The protein below binds the small molecule below.
Small molecule (SMILES): C[C@@H](N)C(=O)O

Sequence of chain 1.A:
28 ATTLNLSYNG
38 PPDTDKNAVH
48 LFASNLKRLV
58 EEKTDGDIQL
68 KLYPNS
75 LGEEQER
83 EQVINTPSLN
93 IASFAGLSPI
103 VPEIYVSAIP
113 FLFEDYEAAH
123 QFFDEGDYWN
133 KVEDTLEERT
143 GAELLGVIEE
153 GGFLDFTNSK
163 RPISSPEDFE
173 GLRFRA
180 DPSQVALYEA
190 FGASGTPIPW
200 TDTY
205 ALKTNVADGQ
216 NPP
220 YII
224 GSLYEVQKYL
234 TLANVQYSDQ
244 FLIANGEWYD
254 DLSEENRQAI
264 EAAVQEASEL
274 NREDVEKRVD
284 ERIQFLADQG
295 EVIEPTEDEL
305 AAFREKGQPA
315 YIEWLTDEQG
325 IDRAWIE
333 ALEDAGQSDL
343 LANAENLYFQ

Binding-site contacts:
Ligand atom O contacts residue GLU152 of chain 1.A at 3.8 Å.
Ligand atom CA contacts residue ASN216 of chain 1.A at 3.2 Å.
Ligand atom N contacts residue ASP242 of chain 1.A at 3.1 Å (salt-bridge).
Ligand atom C contacts residue TYR220 of chain 1.A at 3.9 Å (hydrophobic).
Ligand atom CA contacts residue DAL1 of chain 1.G at 2.4 Å.
Ligand atom O contacts residue GLN243 of chain 1.A at 3.0 Å (h-bond).
Ligand atom CA contacts residue SER241 of chain 1.A at 3.6 Å.
Ligand atom C contacts residue DAL1 of chain 1.G at 1.3 Å.
Ligand atom O contacts residue DAL1 of chain 1.G at 2.3 Å (h-bond).
Ligand atom N contacts residue DAL1 of chain 1.G at 3.6 Å.
Ligand atom N contacts residue TYR220 of chain 1.A at 4.0 Å.
Ligand atom CA contacts residue ASP242 of chain 1.A at 4.3 Å.
Ligand atom O contacts residue SER95 of chain 1.A at 3.8 Å.
Ligand atom N contacts residue GLU152 of chain 1.A at 2.8 Å (salt-bridge).
Ligand atom CA contacts residue PRO217 of chain 1.A at 4.2 Å (hydrophobic).
Ligand atom C contacts residue GLU152 of chain 1.A at 3.9 Å.
Ligand atom CB contacts residue DAL1 of chain 1.G at 3.1 Å.
Ligand atom CA contacts residue GLU152 of chain 1.A at 3.7 Å.
Ligand atom C contacts residue GLN243 of chain 1.A at 3.9 Å.
Ligand atom CB contacts residue PRO217 of chain 1.A at 4.2 Å (hydrophobic).
Ligand atom O contacts residue TYR220 of chain 1.A at 4.2 Å.
Ligand atom CA contacts residue TYR220 of chain 1.A at 3.7 Å (hydrophobic).
Ligand atom O contacts residue ASP242 of chain 1.A at 3.8 Å.
Ligand atom CB contacts residue ASN216 of chain 1.A at 3.2 Å.
Ligand atom C contacts residue MSE179 of chain 1.A at 3.8 Å.
Ligand atom N contacts residue SER241 of chain 1.A at 2.8 Å (h-bond).
Ligand atom CB contacts residue SER241 of chain 1.A at 4.0 Å.
Ligand atom C contacts residue ASN216 of chain 1.A at 3.6 Å.
Ligand atom N contacts residue GLN243 of chain 1.A at 4.4 Å.
Ligand atom O contacts residue MSE179 of chain 1.A at 3.6 Å.
Ligand atom CB contacts residue LEU156 of chain 1.A at 3.9 Å (hydrophobic).
Ligand atom CB contacts residue MSE179 of chain 1.A at 3.9 Å.